The protein below binds the small molecule below.
Small molecule (SMILES): Nc1nc2c(ncn2[C@@H]2O[C@H](CO[P](=O)(O)O[P](=O)(O)NP(=O)(O)O)[C@@H](O)[C@H]2O)c(=O)[nH]1

Binding-site contacts:
Ligand atom C2' contacts residue VAL49 of chain 1.C at 3.5 Å (hydrophobic).
Ligand atom O6 contacts residue ALA166 of chain 1.C at 2.8 Å (h-bond).
Ligand atom O1B contacts residue LYS36 of chain 1.C at 2.9 Å (salt-bridge).
Ligand atom O3A contacts residue GLY35 of chain 1.C at 3.3 Å (h-bond).
Ligand atom PG contacts residue MG1 of chain 1.K at 3.2 Å.
Ligand atom O3' contacts residue ASP50 of chain 1.C at 2.8 Å (salt-bridge).
Ligand atom N3B contacts residue GLY33 of chain 1.C at 3.0 Å (h-bond).
Ligand atom O2' contacts residue VAL49 of chain 1.C at 2.6 Å (h-bond).
Ligand atom C6 contacts residue ASP139 of chain 1.C at 3.5 Å.
Ligand atom PB contacts residue LYS36 of chain 1.C at 3.5 Å.
Ligand atom O1A contacts residue GLY35 of chain 1.C at 3.3 Å.
Ligand atom N3B contacts residue MG1 of chain 1.K at 3.5 Å.
Ligand atom N7 contacts residue ASN136 of chain 1.C at 3.1 Å (h-bond).
Ligand atom PB contacts residue MG1 of chain 1.K at 3.2 Å.
Ligand atom O3G contacts residue PRO54 of chain 1.C at 3.4 Å.
Ligand atom O1A contacts residue SER37 of chain 1.C at 3.3 Å (h-bond).
Ligand atom C6 contacts residue LYS137 of chain 1.C at 3.5 Å.
Ligand atom O6 contacts residue ASN136 of chain 1.C at 3.2 Å (h-bond).
Ligand atom O1B contacts residue VAL34 of chain 1.C at 3.4 Å (h-bond).
Ligand atom O1B contacts residue GLY35 of chain 1.C at 3.1 Å (h-bond).
Ligand atom O4' contacts residue LYS137 of chain 1.C at 3.3 Å (salt-bridge).
Ligand atom O2B contacts residue SER37 of chain 1.C at 2.9 Å (h-bond).
Ligand atom O2G contacts residue MG1 of chain 1.K at 2.0 Å.
Ligand atom O1G contacts residue GLY80 of chain 1.C at 2.7 Å (h-bond).
Ligand atom O1A contacts residue ALA38 of chain 1.C at 2.8 Å (h-bond).
Ligand atom C8 contacts residue GLY35 of chain 1.C at 3.5 Å.
Ligand atom O3G contacts residue TYR52 of chain 1.C at 3.3 Å (h-bond).
Ligand atom O2' contacts residue PHE48 of chain 1.C at 3.4 Å.
Ligand atom O2B contacts residue MG1 of chain 1.K at 1.9 Å.
Ligand atom O2G contacts residue THR55 of chain 1.C at 2.9 Å (h-bond).
Ligand atom N1 contacts residue ASP139 of chain 1.C at 2.8 Å (salt-bridge).
Ligand atom O1G contacts residue ASP32 of chain 1.C at 3.5 Å.
Ligand atom O6 contacts residue SER165 of chain 1.C at 3.4 Å.
Ligand atom O1G contacts residue LYS36 of chain 1.C at 2.7 Å (salt-bridge).
Ligand atom O3G contacts residue ASP32 of chain 1.C at 2.4 Å (salt-bridge).
Ligand atom N2 contacts residue ASP139 of chain 1.C at 3.0 Å (salt-bridge).
Ligand atom PG contacts residue ASP32 of chain 1.C at 3.4 Å.
Ligand atom O2' contacts residue ASP50 of chain 1.C at 3.2 Å (salt-bridge).
Ligand atom O6 contacts residue ASP139 of chain 1.C at 3.5 Å (salt-bridge).
Ligand atom O6 contacts residue LYS137 of chain 1.C at 3.4 Å.

Sequence of chain 1.C:
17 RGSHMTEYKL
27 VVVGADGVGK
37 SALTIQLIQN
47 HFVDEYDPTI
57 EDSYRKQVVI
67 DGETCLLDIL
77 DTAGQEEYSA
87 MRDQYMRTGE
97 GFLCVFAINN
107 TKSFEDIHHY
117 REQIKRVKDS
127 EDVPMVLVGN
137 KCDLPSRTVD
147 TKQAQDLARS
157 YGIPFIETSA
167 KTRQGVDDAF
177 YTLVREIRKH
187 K